Binding-site contacts:
Ligand atom S contacts residue ALA145 of chain 1.A at 4.2 Å.
Ligand atom C3 contacts residue ASN36 of chain 1.A at 3.3 Å.
Ligand atom O3S contacts residue ARG129 of chain 1.A at 2.9 Å (salt-bridge).
Ligand atom O2S contacts residue ARG129 of chain 1.A at 4.3 Å.
Ligand atom O3 contacts residue ARG129 of chain 1.A at 3.1 Å.
Ligand atom O1S contacts residue LYS128 of chain 1.A at 3.9 Å.
Ligand atom OS2 contacts residue ALA145 of chain 1.A at 2.9 Å (h-bond).
Ligand atom OS2 contacts residue LYS144 of chain 1.A at 3.2 Å (salt-bridge).
Ligand atom OS3 contacts residue GLN143 of chain 1.A at 3.4 Å.
Ligand atom S contacts residue LYS134 of chain 1.A at 3.9 Å.
Ligand atom O3 contacts residue LYS144 of chain 1.A at 4.4 Å.
Ligand atom O1S contacts residue ALA145 of chain 1.A at 3.6 Å.
Ligand atom S contacts residue LYS144 of chain 1.A at 3.7 Å.
Ligand atom OS2 contacts residue GLN143 of chain 1.A at 3.8 Å.
Ligand atom O1S contacts residue LEU127 of chain 1.A at 4.3 Å.
Ligand atom O2S contacts residue LYS134 of chain 1.A at 4.0 Å.
Ligand atom S1 contacts residue LYS134 of chain 1.A at 3.8 Å.
Ligand atom O1 contacts residue LYS144 of chain 1.A at 3.8 Å.
Ligand atom OS1 contacts residue GLN143 of chain 1.A at 3.7 Å.
Ligand atom OS1 contacts residue LYS134 of chain 1.A at 2.9 Å (salt-bridge).
Ligand atom S1 contacts residue ARG129 of chain 1.A at 4.0 Å.
Ligand atom N2 contacts residue LYS134 of chain 1.A at 3.9 Å.
Ligand atom C3 contacts residue ARG129 of chain 1.A at 3.7 Å.
Ligand atom O1S contacts residue ASN36 of chain 1.A at 3.3 Å (h-bond).
Ligand atom OS2 contacts residue LYS134 of chain 1.A at 3.9 Å.
Ligand atom OS2 contacts residue ASN36 of chain 1.A at 3.7 Å.
Ligand atom OS3 contacts residue ALA145 of chain 1.A at 4.5 Å.
Ligand atom O1S contacts residue LYS134 of chain 1.A at 2.8 Å (salt-bridge).
Ligand atom S1 contacts residue LYS128 of chain 1.A at 4.0 Å.
Ligand atom OS3 contacts residue LYS144 of chain 1.A at 3.0 Å (salt-bridge).
Ligand atom O2S contacts residue LYS128 of chain 1.A at 3.5 Å.
Ligand atom C2 contacts residue ASN36 of chain 1.A at 3.7 Å.
Ligand atom S1 contacts residue ASN36 of chain 1.A at 3.9 Å.
Ligand atom O3S contacts residue LYS128 of chain 1.A at 3.6 Å.
Ligand atom C7 contacts residue LYS144 of chain 1.A at 3.3 Å.
Ligand atom O3 contacts residue ASN36 of chain 1.A at 2.6 Å (h-bond).
Ligand atom C4 contacts residue ARG129 of chain 1.A at 4.1 Å.
Ligand atom O3S contacts residue ASN36 of chain 1.A at 3.2 Å (h-bond).
Ligand atom S contacts residue GLN143 of chain 1.A at 3.9 Å.
Ligand atom C2 contacts residue LYS144 of chain 1.A at 4.3 Å.

The protein below binds the small molecule below.
Small molecule (SMILES): CO[C@@H]1O[C@@H](C(=O)O)[C@@H](O[C@H]2O[C@H](COS(=O)(=O)O)[C@@H](O)[C@H](O)[C@H]2NS(=O)(=O)O)[C@H](O)[C@H]1OS(=O)(=O)O

Sequence of chain 1.A:
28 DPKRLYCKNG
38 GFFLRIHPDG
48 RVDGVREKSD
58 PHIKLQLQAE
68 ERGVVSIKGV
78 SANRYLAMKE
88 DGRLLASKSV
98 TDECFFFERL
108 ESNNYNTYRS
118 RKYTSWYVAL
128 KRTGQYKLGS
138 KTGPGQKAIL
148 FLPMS